A small-molecule ligand and the protein it binds are described below.
Small molecule (SMILES): CC(=O)N[C@@H]1[C@@H](O)[C@H](O)[C@@H](CO)O[C@H]1O

Binding-site contacts:
Ligand atom O5 contacts residue LYS76 of chain 1.H at 3.7 Å.
Ligand atom C7 contacts residue ASN18 of chain 1.H at 3.4 Å.
Ligand atom C3 contacts residue ASN18 of chain 1.H at 3.8 Å.
Ligand atom C1 contacts residue ASN18 of chain 1.H at 1.4 Å.
Ligand atom C4 contacts residue ASN18 of chain 1.H at 4.2 Å.
Ligand atom N2 contacts residue ASN18 of chain 1.H at 2.9 Å (h-bond).
Ligand atom C5 contacts residue LYS76 of chain 1.H at 3.6 Å.
Ligand atom O6 contacts residue LYS76 of chain 1.H at 4.0 Å.
Ligand atom C2 contacts residue ASN18 of chain 1.H at 2.5 Å.
Ligand atom O5 contacts residue ASN18 of chain 1.H at 2.4 Å (h-bond).
Ligand atom C8 contacts residue GLY16 of chain 1.H at 3.4 Å.
Ligand atom C5 contacts residue ASN18 of chain 1.H at 3.7 Å.
Ligand atom O7 contacts residue ASN18 of chain 1.H at 3.4 Å (h-bond).
Ligand atom C8 contacts residue ASN18 of chain 1.H at 4.3 Å.
Ligand atom C8 contacts residue GLY17 of chain 1.H at 4.2 Å.
Ligand atom C6 contacts residue LYS76 of chain 1.H at 4.1 Å.
Ligand atom C1 contacts residue LYS76 of chain 1.H at 3.7 Å.

Sequence of chain 1.H:
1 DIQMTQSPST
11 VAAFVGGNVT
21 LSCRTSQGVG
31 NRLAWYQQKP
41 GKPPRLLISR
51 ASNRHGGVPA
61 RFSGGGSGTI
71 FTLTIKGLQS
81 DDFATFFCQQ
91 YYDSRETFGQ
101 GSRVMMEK